Binding-site contacts:
Ligand atom O23 contacts residue LYS117 of chain 1.A at 3.6 Å.
Ligand atom O14 contacts residue ARG42 of chain 1.A at 3.3 Å (salt-bridge).
Ligand atom O31 contacts residue ARG116 of chain 1.A at 3.0 Å (salt-bridge).
Ligand atom O21 contacts residue LYS117 of chain 1.A at 2.7 Å (salt-bridge).
Ligand atom C4 contacts residue ARG42 of chain 1.A at 3.5 Å.
Ligand atom O46 contacts residue ARG42 of chain 1.A at 2.5 Å.
Ligand atom O45 contacts residue LYS117 of chain 1.A at 3.1 Å (salt-bridge).
Ligand atom P1 contacts residue LYS112 of chain 1.A at 3.5 Å.
Ligand atom P2 contacts residue ARG118 of chain 1.A at 4.1 Å.
Ligand atom P6 contacts residue ARG42 of chain 1.A at 3.6 Å.
Ligand atom P6 contacts residue LYS112 of chain 1.A at 3.9 Å.
Ligand atom O42 contacts residue ARG118 of chain 1.A at 2.8 Å (salt-bridge).
Ligand atom O21 contacts residue ARG218 of chain 1.A at 3.5 Å (salt-bridge).
Ligand atom O22 contacts residue LYS119 of chain 1.A at 3.1 Å (salt-bridge).
Ligand atom P1 contacts residue LYS117 of chain 1.A at 3.9 Å.
Ligand atom O16 contacts residue LYS112 of chain 1.A at 3.6 Å (salt-bridge).
Ligand atom O12 contacts residue LYS117 of chain 1.A at 3.6 Å.
Ligand atom O46 contacts residue GLY41 of chain 1.A at 3.8 Å.
Ligand atom O32 contacts residue ARG118 of chain 1.A at 4.0 Å.
Ligand atom O21 contacts residue ARG116 of chain 1.A at 3.4 Å.
Ligand atom O35 contacts residue LYS60 of chain 1.A at 4.0 Å.
Ligand atom C5 contacts residue ARG42 of chain 1.A at 3.8 Å.
Ligand atom O41 contacts residue ARG116 of chain 1.A at 3.2 Å (salt-bridge).
Ligand atom P5 contacts residue LYS117 of chain 1.A at 4.0 Å.
Ligand atom P3 contacts residue LYS117 of chain 1.A at 3.7 Å.
Ligand atom O11 contacts residue LYS112 of chain 1.A at 4.0 Å.
Ligand atom O26 contacts residue MG1 of chain 1.C at 3.6 Å.
Ligand atom O21 contacts residue LYS112 of chain 1.A at 3.8 Å.
Ligand atom O15 contacts residue LYS117 of chain 1.A at 3.7 Å.
Ligand atom O43 contacts residue LYS117 of chain 1.A at 2.6 Å (salt-bridge).
Ligand atom P1 contacts residue ARG116 of chain 1.A at 3.7 Å.
Ligand atom O42 contacts residue LYS119 of chain 1.A at 3.2 Å (salt-bridge).
Ligand atom O42 contacts residue LYS117 of chain 1.A at 3.5 Å.
Ligand atom O26 contacts residue ADP1 of chain 1.B at 3.7 Å.
Ligand atom C6 contacts residue ARG42 of chain 1.A at 4.0 Å.
Ligand atom O26 contacts residue LYS112 of chain 1.A at 3.1 Å (salt-bridge).
Ligand atom O45 contacts residue LYS60 of chain 1.A at 3.5 Å (salt-bridge).
Ligand atom O41 contacts residue LYS117 of chain 1.A at 4.0 Å.
Ligand atom O31 contacts residue LYS112 of chain 1.A at 2.9 Å (salt-bridge).
Ligand atom O36 contacts residue ARG42 of chain 1.A at 3.6 Å.

This small molecule binds to this protein.
Small molecule (SMILES): O=P(O)(O)OC1[C@@H](OP(=O)(O)O)[C@H](OP(=O)(O)O)C(O)[C@@H](OP(=O)(O)O)[C@H]1OP(=O)(O)O

Sequence of chain 1.A:
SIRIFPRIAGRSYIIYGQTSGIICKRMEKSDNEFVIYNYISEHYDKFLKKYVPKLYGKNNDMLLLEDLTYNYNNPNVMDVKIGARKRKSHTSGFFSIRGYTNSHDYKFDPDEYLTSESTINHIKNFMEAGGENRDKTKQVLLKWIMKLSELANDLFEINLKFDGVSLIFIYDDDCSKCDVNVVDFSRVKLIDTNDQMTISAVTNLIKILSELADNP